Binding-site contacts:
Ligand atom C5 contacts residue ASN204 of chain 1.A at 3.7 Å.
Ligand atom C8 contacts residue ASN204 of chain 1.A at 3.4 Å.
Ligand atom O5 contacts residue ASN204 of chain 1.A at 2.4 Å (h-bond).
Ligand atom C1 contacts residue THR206 of chain 1.A at 4.1 Å.
Ligand atom C2 contacts residue ASN204 of chain 1.A at 2.5 Å.
Ligand atom C4 contacts residue ASN204 of chain 1.A at 4.2 Å.
Ligand atom C2 contacts residue THR206 of chain 1.A at 4.4 Å.
Ligand atom O7 contacts residue ASN204 of chain 1.A at 3.9 Å.
Ligand atom C7 contacts residue ASN204 of chain 1.A at 3.1 Å.
Ligand atom C3 contacts residue ASN204 of chain 1.A at 3.8 Å.
Ligand atom C8 contacts residue SER244 of chain 1.A at 3.9 Å.
Ligand atom N2 contacts residue ASN204 of chain 1.A at 2.5 Å (h-bond).
Ligand atom C1 contacts residue ASN204 of chain 1.A at 1.4 Å.
Ligand atom N2 contacts residue THR206 of chain 1.A at 4.3 Å.
Ligand atom C3 contacts residue THR206 of chain 1.A at 4.3 Å.

The protein below binds the small molecule below.
Small molecule (SMILES): CC(=O)N[C@@H]1[C@@H](O)[C@H](O)[C@@H](CO)O[C@H]1O

Sequence of chain 1.A:
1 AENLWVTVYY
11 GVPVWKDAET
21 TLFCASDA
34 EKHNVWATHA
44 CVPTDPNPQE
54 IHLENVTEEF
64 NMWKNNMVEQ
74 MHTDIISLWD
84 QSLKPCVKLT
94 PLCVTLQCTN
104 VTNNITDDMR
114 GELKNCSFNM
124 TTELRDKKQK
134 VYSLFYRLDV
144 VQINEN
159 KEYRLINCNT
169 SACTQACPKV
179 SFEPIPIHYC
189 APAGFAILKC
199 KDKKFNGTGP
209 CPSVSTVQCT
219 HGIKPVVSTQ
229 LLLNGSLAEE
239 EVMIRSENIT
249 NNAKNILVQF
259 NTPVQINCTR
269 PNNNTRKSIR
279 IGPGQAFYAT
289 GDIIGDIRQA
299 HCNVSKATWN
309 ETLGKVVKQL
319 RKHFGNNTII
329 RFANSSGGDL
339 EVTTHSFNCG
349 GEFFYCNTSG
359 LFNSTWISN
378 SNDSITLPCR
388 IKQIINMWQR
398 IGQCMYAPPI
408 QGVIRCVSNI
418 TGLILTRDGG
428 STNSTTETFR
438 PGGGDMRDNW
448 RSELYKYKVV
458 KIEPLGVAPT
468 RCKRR